Binding-site contacts:
Ligand atom N2 contacts residue VAL165 of chain 1.J at 3.6 Å.
Ligand atom F contacts residue VAL165 of chain 1.J at 3.9 Å.
Ligand atom N3 contacts residue TRP164 of chain 1.J at 3.0 Å (h-bond).
Ligand atom C15 contacts residue TYR72 of chain 1.F at 3.6 Å (hydrophobic).
Ligand atom C12 contacts residue TYR212 of chain 1.J at 3.8 Å (hydrophobic).
Ligand atom C1 contacts residue MET133 of chain 1.F at 3.9 Å (hydrophobic).
Ligand atom C4 contacts residue MET133 of chain 1.F at 3.5 Å (hydrophobic).
Ligand atom N contacts residue PO41 of chain 1.DC at 2.7 Å (h-bond).
Ligand atom N2 contacts residue TRP164 of chain 1.J at 3.8 Å.
Ligand atom C8 contacts residue TRP164 of chain 1.J at 3.3 Å (hydrophobic).
Ligand atom N3 contacts residue TYR110 of chain 1.J at 3.2 Å (h-bond).
Ligand atom C13 contacts residue TYR110 of chain 1.J at 3.4 Å (hydrophobic).
Ligand atom C5 contacts residue VAL125 of chain 1.F at 3.5 Å (hydrophobic).
Ligand atom N contacts residue GLU210 of chain 1.J at 3.7 Å.
Ligand atom C11 contacts residue TRP164 of chain 1.J at 3.8 Å (hydrophobic).
Ligand atom C10 contacts residue ILE135 of chain 1.F at 3.9 Å (hydrophobic).
Ligand atom C5 contacts residue MET133 of chain 1.F at 3.2 Å (hydrophobic).
Ligand atom C7 contacts residue ILE135 of chain 1.F at 3.7 Å (hydrophobic).
Ligand atom F contacts residue VAL125 of chain 1.F at 3.7 Å.
Ligand atom F contacts residue MET133 of chain 1.F at 3.9 Å.
Ligand atom C11 contacts residue CYS207 of chain 1.J at 3.9 Å (hydrophobic).
Ligand atom N2 contacts residue ILE135 of chain 1.F at 3.6 Å.
Ligand atom C4 contacts residue VAL125 of chain 1.F at 3.7 Å (hydrophobic).
Ligand atom C9 contacts residue ILE135 of chain 1.F at 3.7 Å (hydrophobic).
Ligand atom N1 contacts residue TYR212 of chain 1.J at 3.1 Å (h-bond).
Ligand atom C9 contacts residue TRP164 of chain 1.J at 3.2 Å (hydrophobic).
Ligand atom N contacts residue ASP94 of chain 1.F at 3.3 Å (salt-bridge).
Ligand atom O contacts residue MET133 of chain 1.F at 3.8 Å.
Ligand atom C2 contacts residue TYR212 of chain 1.J at 3.7 Å (hydrophobic).
Ligand atom C14 contacts residue TYR205 of chain 1.J at 3.6 Å (hydrophobic).
Ligand atom C16 contacts residue TRP164 of chain 1.J at 3.7 Å (hydrophobic).
Ligand atom C12 contacts residue CYS207 of chain 1.J at 3.9 Å (hydrophobic).
Ligand atom C7 contacts residue TYR212 of chain 1.J at 3.8 Å (hydrophobic).
Ligand atom C6 contacts residue ILE135 of chain 1.F at 3.8 Å (hydrophobic).
Ligand atom C14 contacts residue TYR110 of chain 1.J at 3.9 Å (hydrophobic).
Ligand atom C contacts residue PO41 of chain 1.DC at 3.8 Å.
Ligand atom C2 contacts residue PO41 of chain 1.DC at 3.6 Å.
Ligand atom C12 contacts residue TRP164 of chain 1.J at 3.8 Å (hydrophobic).
Ligand atom C8 contacts residue ILE135 of chain 1.F at 3.7 Å (hydrophobic).
Ligand atom C13 contacts residue TRP164 of chain 1.J at 3.9 Å (hydrophobic).

The protein below binds the small molecule below.
Small molecule (SMILES): NC(=O)c1ccc(-c2cc([C@H]3C[C@@H]4CC[C@H]3N4)cnc2F)nc1

Sequence of chain 1.J:
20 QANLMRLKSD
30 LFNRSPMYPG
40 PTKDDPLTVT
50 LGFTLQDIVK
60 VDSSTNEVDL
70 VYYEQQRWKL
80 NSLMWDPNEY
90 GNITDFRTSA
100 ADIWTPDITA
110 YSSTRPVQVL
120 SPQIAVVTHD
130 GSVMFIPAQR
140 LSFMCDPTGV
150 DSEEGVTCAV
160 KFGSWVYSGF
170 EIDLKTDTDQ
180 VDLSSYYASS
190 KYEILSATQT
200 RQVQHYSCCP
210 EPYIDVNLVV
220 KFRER

Sequence of chain 1.F:
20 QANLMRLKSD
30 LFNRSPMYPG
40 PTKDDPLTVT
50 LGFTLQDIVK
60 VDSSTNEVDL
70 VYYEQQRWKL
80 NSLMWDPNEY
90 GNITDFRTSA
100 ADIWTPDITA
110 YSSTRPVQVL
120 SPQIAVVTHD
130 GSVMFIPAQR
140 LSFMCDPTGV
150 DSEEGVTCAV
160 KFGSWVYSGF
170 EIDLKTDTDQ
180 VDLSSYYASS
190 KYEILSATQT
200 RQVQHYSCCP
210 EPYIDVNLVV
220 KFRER